Binding-site contacts:
Ligand atom O32 contacts residue TYR186 of chain 1.A at 2.9 Å (h-bond).
Ligand atom C23 contacts residue TYR84 of chain 1.A at 3.2 Å (hydrophobic).
Ligand atom C13 contacts residue ILE107 of chain 1.A at 3.7 Å (hydrophobic).
Ligand atom C22 contacts residue HIS18 of chain 1.A at 3.6 Å.
Ligand atom N7 contacts residue MSE21 of chain 1.A at 3.7 Å.
Ligand atom O18 contacts residue TRP175 of chain 1.A at 3.2 Å (h-bond).
Ligand atom C3 contacts residue TYR186 of chain 1.A at 3.3 Å (hydrophobic).
Ligand atom C14 contacts residue HIS171 of chain 1.A at 3.4 Å.
Ligand atom C24 contacts residue MSE21 of chain 1.A at 3.5 Å.
Ligand atom C11 contacts residue HIS171 of chain 1.A at 3.7 Å.
Ligand atom O17 contacts residue GLY111 of chain 1.A at 3.7 Å.
Ligand atom C21 contacts residue HIS18 of chain 1.A at 3.5 Å.
Ligand atom C2 contacts residue TYR134 of chain 1.A at 3.7 Å (hydrophobic).
Ligand atom C9 contacts residue TRP110 of chain 1.A at 3.5 Å (hydrophobic).
Ligand atom C21 contacts residue TRP88 of chain 1.A at 3.2 Å (hydrophobic).
Ligand atom C13 contacts residue GLY111 of chain 1.A at 3.6 Å.
Ligand atom C20 contacts residue TRP175 of chain 1.A at 3.7 Å (hydrophobic).
Ligand atom C22 contacts residue TRP88 of chain 1.A at 3.5 Å (hydrophobic).
Ligand atom C15 contacts residue HIS171 of chain 1.A at 3.4 Å.
Ligand atom O32 contacts residue TYR134 of chain 1.A at 3.7 Å.
Ligand atom O17 contacts residue HIS171 of chain 1.A at 3.7 Å.
Ligand atom N1 contacts residue TYR134 of chain 1.A at 2.9 Å (h-bond).
Ligand atom O25 contacts residue HIS18 of chain 1.A at 2.8 Å (h-bond).
Ligand atom O17 contacts residue MSE167 of chain 1.A at 3.5 Å.
Ligand atom C10 contacts residue TRP110 of chain 1.A at 3.7 Å (hydrophobic).
Ligand atom C22 contacts residue MSE21 of chain 1.A at 3.5 Å.
Ligand atom C16 contacts residue HIS171 of chain 1.A at 3.5 Å.
Ligand atom O18 contacts residue TYR186 of chain 1.A at 3.1 Å (h-bond).
Ligand atom C27 contacts residue TYR134 of chain 1.A at 3.7 Å (hydrophobic).
Ligand atom O25 contacts residue TYR84 of chain 1.A at 2.6 Å (h-bond).
Ligand atom O25 contacts residue TRP88 of chain 1.A at 3.3 Å (h-bond).
Ligand atom C23 contacts residue MSE21 of chain 1.A at 3.3 Å.
Ligand atom C22 contacts residue TYR84 of chain 1.A at 3.3 Å (hydrophobic).
Ligand atom C16 contacts residue LEU114 of chain 1.A at 3.6 Å (hydrophobic).
Ligand atom C10 contacts residue TYR134 of chain 1.A at 3.5 Å (hydrophobic).
Ligand atom C5 contacts residue TRP175 of chain 1.A at 3.5 Å (hydrophobic).
Ligand atom O25 contacts residue MSE21 of chain 1.A at 3.6 Å.
Ligand atom C13 contacts residue HIS171 of chain 1.A at 3.4 Å.
Ligand atom O18 contacts residue HIS171 of chain 1.A at 2.9 Å.
Ligand atom N4 contacts residue TRP110 of chain 1.A at 3.7 Å.

Sequence of chain 1.A:
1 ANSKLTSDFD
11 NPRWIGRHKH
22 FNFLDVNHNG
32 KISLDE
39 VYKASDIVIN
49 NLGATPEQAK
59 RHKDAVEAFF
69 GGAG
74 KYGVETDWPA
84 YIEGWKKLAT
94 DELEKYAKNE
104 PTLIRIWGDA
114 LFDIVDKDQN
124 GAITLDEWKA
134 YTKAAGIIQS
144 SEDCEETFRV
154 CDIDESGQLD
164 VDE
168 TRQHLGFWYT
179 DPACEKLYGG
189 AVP

This protein binds this small molecule.
Small molecule (SMILES): O=C1N2C=C(c3ccc(O)cc3)NC(CC3CCCC3)C2=N[C@@]1(Cc1ccc(O)cc1)OO